Sequence of chain 16.B:
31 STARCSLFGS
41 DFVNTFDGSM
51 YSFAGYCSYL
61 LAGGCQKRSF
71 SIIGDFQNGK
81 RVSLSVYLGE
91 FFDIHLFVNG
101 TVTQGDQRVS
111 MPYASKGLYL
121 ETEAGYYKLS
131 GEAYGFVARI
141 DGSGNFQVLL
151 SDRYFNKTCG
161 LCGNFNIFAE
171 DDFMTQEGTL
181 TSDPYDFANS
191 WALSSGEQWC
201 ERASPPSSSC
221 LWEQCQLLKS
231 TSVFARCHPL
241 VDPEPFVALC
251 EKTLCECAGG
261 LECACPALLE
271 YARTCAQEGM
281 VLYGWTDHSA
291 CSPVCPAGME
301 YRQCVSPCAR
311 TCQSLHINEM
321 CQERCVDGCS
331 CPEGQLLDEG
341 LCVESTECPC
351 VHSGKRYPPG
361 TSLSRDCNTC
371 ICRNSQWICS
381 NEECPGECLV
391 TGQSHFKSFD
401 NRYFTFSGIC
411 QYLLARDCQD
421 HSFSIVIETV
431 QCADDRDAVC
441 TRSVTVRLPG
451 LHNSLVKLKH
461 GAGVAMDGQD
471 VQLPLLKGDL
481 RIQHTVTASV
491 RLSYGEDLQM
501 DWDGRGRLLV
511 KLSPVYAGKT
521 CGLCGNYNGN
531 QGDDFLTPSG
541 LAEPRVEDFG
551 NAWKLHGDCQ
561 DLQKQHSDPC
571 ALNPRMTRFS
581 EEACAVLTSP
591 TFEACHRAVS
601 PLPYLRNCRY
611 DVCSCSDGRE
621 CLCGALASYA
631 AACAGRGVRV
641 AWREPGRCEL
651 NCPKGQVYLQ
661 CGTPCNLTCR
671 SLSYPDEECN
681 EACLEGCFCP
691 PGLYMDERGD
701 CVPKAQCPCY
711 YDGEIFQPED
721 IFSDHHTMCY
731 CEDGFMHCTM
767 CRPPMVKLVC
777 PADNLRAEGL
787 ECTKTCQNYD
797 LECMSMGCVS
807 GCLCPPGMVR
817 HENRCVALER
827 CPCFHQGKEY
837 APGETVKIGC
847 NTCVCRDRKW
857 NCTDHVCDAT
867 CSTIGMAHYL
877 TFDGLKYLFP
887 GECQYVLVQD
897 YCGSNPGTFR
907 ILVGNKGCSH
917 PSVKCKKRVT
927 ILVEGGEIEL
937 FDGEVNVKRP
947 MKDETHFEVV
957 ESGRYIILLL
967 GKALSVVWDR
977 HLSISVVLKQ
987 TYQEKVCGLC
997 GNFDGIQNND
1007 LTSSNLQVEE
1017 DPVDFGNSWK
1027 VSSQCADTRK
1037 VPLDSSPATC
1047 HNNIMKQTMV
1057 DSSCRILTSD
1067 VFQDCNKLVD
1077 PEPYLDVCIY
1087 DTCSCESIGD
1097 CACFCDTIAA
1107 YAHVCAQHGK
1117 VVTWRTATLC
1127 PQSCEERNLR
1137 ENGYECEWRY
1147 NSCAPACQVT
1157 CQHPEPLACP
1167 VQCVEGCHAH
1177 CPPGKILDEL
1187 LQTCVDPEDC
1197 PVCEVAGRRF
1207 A

This small molecule binds to this protein.
Small molecule (SMILES): CC(=O)N[C@@H]1[C@@H](O)[C@H](O)[C@@H](CO)O[C@H]1O

Binding-site contacts:
Ligand atom C3 contacts residue ASN156 of chain 16.B at 3.8 Å.
Ligand atom C2 contacts residue ASN156 of chain 16.B at 2.4 Å.
Ligand atom C5 contacts residue ASN156 of chain 16.B at 3.6 Å.
Ligand atom N2 contacts residue ASN156 of chain 16.B at 2.9 Å (h-bond).
Ligand atom C1 contacts residue ASN156 of chain 16.B at 1.4 Å.
Ligand atom O7 contacts residue ASN156 of chain 16.B at 3.7 Å.
Ligand atom C4 contacts residue ASN156 of chain 16.B at 4.2 Å.
Ligand atom C8 contacts residue PHE168 of chain 16.B at 4.4 Å (hydrophobic).
Ligand atom C7 contacts residue ASN156 of chain 16.B at 3.5 Å.
Ligand atom O5 contacts residue ASN156 of chain 16.B at 2.3 Å (h-bond).